This small molecule binds to this protein.
Small molecule (SMILES): CC(=O)N[C@H]1[C@H](O[C@H]2[C@H](O)[C@@H](NC(C)=O)CO[C@@H]2CO)O[C@H](CO)[C@@H](O)[C@@H]1O

Sequence of chain 1.C:
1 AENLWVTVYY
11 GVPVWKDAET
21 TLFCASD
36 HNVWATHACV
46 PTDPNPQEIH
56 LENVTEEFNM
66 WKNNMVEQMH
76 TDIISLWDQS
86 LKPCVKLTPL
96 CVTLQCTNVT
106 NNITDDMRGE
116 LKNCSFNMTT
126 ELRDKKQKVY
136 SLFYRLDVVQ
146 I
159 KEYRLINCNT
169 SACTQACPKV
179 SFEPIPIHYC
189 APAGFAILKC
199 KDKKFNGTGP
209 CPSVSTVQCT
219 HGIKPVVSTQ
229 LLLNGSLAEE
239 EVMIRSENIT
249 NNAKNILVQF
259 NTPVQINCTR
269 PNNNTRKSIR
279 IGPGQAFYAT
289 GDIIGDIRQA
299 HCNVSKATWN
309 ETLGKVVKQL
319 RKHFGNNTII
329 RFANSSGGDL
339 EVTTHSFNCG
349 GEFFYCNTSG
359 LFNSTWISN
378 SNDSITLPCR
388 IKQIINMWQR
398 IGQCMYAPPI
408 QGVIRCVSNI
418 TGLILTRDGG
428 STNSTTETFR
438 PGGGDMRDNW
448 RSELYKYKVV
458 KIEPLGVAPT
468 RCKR

Binding-site contacts:
Ligand atom C3 contacts residue HIS299 of chain 1.C at 3.7 Å.
Ligand atom N2 contacts residue ASN301 of chain 1.C at 2.8 Å (h-bond).
Ligand atom C7 contacts residue ASN301 of chain 1.C at 3.1 Å.
Ligand atom C1 contacts residue HIS299 of chain 1.C at 3.7 Å.
Ligand atom C8 contacts residue CYS266 of chain 1.C at 4.3 Å (hydrophobic).
Ligand atom O5 contacts residue ASN301 of chain 1.C at 2.4 Å (h-bond).
Ligand atom C8 contacts residue ARG412 of chain 1.C at 4.2 Å.
Ligand atom C8 contacts residue THR267 of chain 1.C at 3.6 Å.
Ligand atom O7 contacts residue ASN301 of chain 1.C at 2.9 Å (h-bond).
Ligand atom C2 contacts residue HIS299 of chain 1.C at 3.7 Å.
Ligand atom C7 contacts residue HIS299 of chain 1.C at 4.2 Å.
Ligand atom C4 contacts residue ASN301 of chain 1.C at 4.2 Å.
Ligand atom O7 contacts residue ASN265 of chain 1.C at 3.6 Å.
Ligand atom C8 contacts residue HIS299 of chain 1.C at 4.4 Å.
Ligand atom C5 contacts residue ASN301 of chain 1.C at 3.7 Å.
Ligand atom C8 contacts residue ASN265 of chain 1.C at 3.5 Å.
Ligand atom C7 contacts residue ASN265 of chain 1.C at 4.1 Å.
Ligand atom C3 contacts residue ASN301 of chain 1.C at 3.7 Å.
Ligand atom N2 contacts residue HIS299 of chain 1.C at 3.2 Å (h-bond).
Ligand atom O3 contacts residue HIS299 of chain 1.C at 4.5 Å.
Ligand atom O6 contacts residue THR383 of chain 1.C at 4.3 Å.
Ligand atom O5 contacts residue SER381 of chain 1.C at 4.3 Å.
Ligand atom O7 contacts residue ARG412 of chain 1.C at 4.2 Å.
Ligand atom C2 contacts residue ASN301 of chain 1.C at 2.4 Å.
Ligand atom N2 contacts residue THR267 of chain 1.C at 4.4 Å.
Ligand atom C8 contacts residue ASN301 of chain 1.C at 4.3 Å.
Ligand atom C1 contacts residue ASN301 of chain 1.C at 1.4 Å.
Ligand atom O6 contacts residue SER381 of chain 1.C at 4.4 Å.